Binding-site contacts:
Ligand atom C1 contacts residue ASN32 of chain 1.B at 4.2 Å.
Ligand atom O7 contacts residue THR34 of chain 1.A at 3.9 Å.
Ligand atom C5 contacts residue ASN32 of chain 1.A at 3.7 Å.
Ligand atom O5 contacts residue ASN32 of chain 1.A at 2.4 Å (h-bond).
Ligand atom C2 contacts residue ASN32 of chain 1.B at 4.4 Å.
Ligand atom N2 contacts residue ASN32 of chain 1.A at 2.9 Å (h-bond).
Ligand atom O4 contacts residue NAG1 of chain 1.I at 3.8 Å.
Ligand atom C4 contacts residue ASN32 of chain 1.A at 4.2 Å.
Ligand atom C3 contacts residue ASN32 of chain 1.A at 3.8 Å.
Ligand atom O7 contacts residue ASN32 of chain 1.A at 2.7 Å (h-bond).
Ligand atom C8 contacts residue NAG1 of chain 1.I at 3.2 Å.
Ligand atom C8 contacts residue THR34 of chain 1.A at 3.9 Å.
Ligand atom C8 contacts residue ASN32 of chain 1.A at 4.2 Å.
Ligand atom C4 contacts residue NAG1 of chain 1.I at 4.4 Å.
Ligand atom N2 contacts residue NAG1 of chain 1.I at 3.2 Å (h-bond).
Ligand atom C1 contacts residue ASN32 of chain 1.A at 1.4 Å.
Ligand atom C7 contacts residue ASN32 of chain 1.A at 3.0 Å.
Ligand atom C7 contacts residue NAG1 of chain 1.I at 3.7 Å.
Ligand atom N2 contacts residue ASN32 of chain 1.B at 4.0 Å.
Ligand atom C2 contacts residue ASN32 of chain 1.A at 2.4 Å.
Ligand atom C5 contacts residue NAG1 of chain 1.I at 4.2 Å.
Ligand atom C2 contacts residue NAG1 of chain 1.I at 4.4 Å.
Ligand atom C3 contacts residue NAG1 of chain 1.I at 4.0 Å.
Ligand atom C3 contacts residue ASN32 of chain 1.B at 4.5 Å.
Ligand atom C7 contacts residue THR34 of chain 1.A at 4.2 Å.

Sequence of chain 1.A:
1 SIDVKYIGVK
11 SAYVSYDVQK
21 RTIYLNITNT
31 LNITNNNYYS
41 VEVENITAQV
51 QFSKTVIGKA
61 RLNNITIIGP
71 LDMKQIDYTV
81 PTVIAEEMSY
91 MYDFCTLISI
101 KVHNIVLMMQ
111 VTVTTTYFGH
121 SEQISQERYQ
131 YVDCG

The protein below binds the small molecule below.
Small molecule (SMILES): CC(=O)N[C@@H]1[C@@H](O)[C@H](O)[C@@H](CO)O[C@H]1O

Sequence of chain 1.B:
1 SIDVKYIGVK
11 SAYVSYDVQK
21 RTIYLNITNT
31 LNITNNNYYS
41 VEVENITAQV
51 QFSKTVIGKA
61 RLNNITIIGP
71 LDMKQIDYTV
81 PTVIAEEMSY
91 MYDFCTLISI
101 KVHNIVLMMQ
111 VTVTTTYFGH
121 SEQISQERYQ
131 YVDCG